This small molecule binds to this protein.
Small molecule (SMILES): Nc1nc(=O)c2ncn([C@@H]3O[C@H](CO[P](=O)(O)O[C@H]4[C@@H](O)[C@H](n5cnc6c(N)ncnc65)O[C@@H]4CO[P](=O)(O)O[C@@H]4[C@@H](O)[C@H](n5cnc6c(N)ncnc65)O[C@@H]4COP(=O)=O)[C@@H](O)[C@H]3O)c2[nH]1

Binding-site contacts:
Ligand atom OP2 contacts residue GLU63 of chain 23.E at 3.6 Å (salt-bridge).
Ligand atom C8 contacts residue THR45 of chain 23.E at 3.8 Å.
Ligand atom OP2 contacts residue LYS43 of chain 23.E at 2.7 Å (salt-bridge).
Ligand atom N6 contacts residue CYS46 of chain 23.E at 3.4 Å (h-bond).
Ligand atom N1 contacts residue TYR85 of chain 23.E at 3.5 Å.
Ligand atom N1 contacts residue THR59 of chain 23.E at 3.5 Å.
Ligand atom OP1 contacts residue LYS43 of chain 23.E at 2.9 Å (salt-bridge).
Ligand atom C4 contacts residue TYR85 of chain 23.E at 3.8 Å (hydrophobic).
Ligand atom O6 contacts residue LYS61 of chain 23.E at 3.0 Å (salt-bridge).
Ligand atom N6 contacts residue THR91 of chain 2.E at 3.5 Å (h-bond).
Ligand atom C6 contacts residue SER47 of chain 23.E at 3.9 Å.
Ligand atom N9 contacts residue LYS61 of chain 23.E at 3.7 Å.
Ligand atom OP1 contacts residue TYR85 of chain 23.E at 3.5 Å (h-bond).
Ligand atom C6 contacts residue THR45 of chain 23.E at 3.1 Å.
Ligand atom P contacts residue LYS43 of chain 23.E at 3.2 Å.
Ligand atom C6 contacts residue LYS61 of chain 23.E at 3.8 Å.
Ligand atom C5 contacts residue LYS61 of chain 23.E at 3.7 Å.
Ligand atom N7 contacts residue LYS61 of chain 23.E at 3.7 Å.
Ligand atom C5' contacts residue TYR85 of chain 23.E at 4.0 Å (hydrophobic).
Ligand atom C4 contacts residue LYS61 of chain 23.E at 3.7 Å.
Ligand atom C8 contacts residue TYR85 of chain 23.E at 3.8 Å (hydrophobic).
Ligand atom C5 contacts residue TYR85 of chain 23.E at 3.5 Å (hydrophobic).
Ligand atom C8 contacts residue LYS61 of chain 23.E at 3.7 Å.
Ligand atom C6 contacts residue TYR85 of chain 23.E at 3.4 Å (hydrophobic).
Ligand atom N6 contacts residue THR45 of chain 23.E at 2.5 Å (h-bond).
Ligand atom C2 contacts residue THR59 of chain 23.E at 4.1 Å.
Ligand atom P contacts residue TYR85 of chain 23.E at 3.7 Å.
Ligand atom N6 contacts residue SER47 of chain 23.E at 4.1 Å.
Ligand atom C6 contacts residue VAL29 of chain 23.E at 4.1 Å (hydrophobic).
Ligand atom C5 contacts residue VAL29 of chain 23.E at 4.0 Å (hydrophobic).
Ligand atom C2 contacts residue SER47 of chain 23.E at 3.4 Å.
Ligand atom N6 contacts residue LYS61 of chain 23.E at 4.1 Å.
Ligand atom N6 contacts residue TYR85 of chain 23.E at 3.4 Å.
Ligand atom N7 contacts residue THR45 of chain 23.E at 2.5 Å (h-bond).
Ligand atom N9 contacts residue TYR85 of chain 23.E at 4.0 Å.
Ligand atom N7 contacts residue TYR85 of chain 23.E at 3.7 Å.
Ligand atom N1 contacts residue SER47 of chain 23.E at 2.9 Å (h-bond).
Ligand atom C5 contacts residue THR45 of chain 23.E at 3.1 Å.
Ligand atom N6 contacts residue THR59 of chain 23.E at 2.8 Å (h-bond).
Ligand atom C6 contacts residue THR59 of chain 23.E at 3.6 Å.

Sequence of chain 2.E:
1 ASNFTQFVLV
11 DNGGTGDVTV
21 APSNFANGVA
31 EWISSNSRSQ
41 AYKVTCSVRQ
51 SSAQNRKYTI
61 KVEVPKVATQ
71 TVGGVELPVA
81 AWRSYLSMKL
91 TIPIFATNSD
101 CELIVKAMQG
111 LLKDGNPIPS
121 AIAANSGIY

Sequence of chain 23.E:
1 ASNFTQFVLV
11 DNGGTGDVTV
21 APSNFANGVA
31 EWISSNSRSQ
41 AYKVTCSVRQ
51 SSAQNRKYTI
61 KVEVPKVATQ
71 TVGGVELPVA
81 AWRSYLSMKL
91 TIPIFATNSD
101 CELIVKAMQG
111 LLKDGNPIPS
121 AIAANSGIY